Sequence of chain 1.A:
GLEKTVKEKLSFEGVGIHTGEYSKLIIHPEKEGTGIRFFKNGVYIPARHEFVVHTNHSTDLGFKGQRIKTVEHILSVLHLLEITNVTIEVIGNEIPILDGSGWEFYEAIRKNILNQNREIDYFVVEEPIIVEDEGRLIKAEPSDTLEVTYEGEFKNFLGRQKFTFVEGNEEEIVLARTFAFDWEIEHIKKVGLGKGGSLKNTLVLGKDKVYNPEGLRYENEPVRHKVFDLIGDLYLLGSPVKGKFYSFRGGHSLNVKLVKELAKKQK

Binding-site contacts:
Ligand atom C12 contacts residue ALA181 of chain 1.A at 3.8 Å (hydrophobic).
Ligand atom O04 contacts residue GLU73 of chain 1.A at 2.3 Å (salt-bridge).
Ligand atom C11 contacts residue ILE18 of chain 1.A at 3.8 Å (hydrophobic).
Ligand atom O04 contacts residue HIS253 of chain 1.A at 3.0 Å (h-bond).
Ligand atom N03 contacts residue GLU73 of chain 1.A at 3.0 Å (salt-bridge).
Ligand atom C05 contacts residue HIS58 of chain 1.A at 3.7 Å.
Ligand atom C02 contacts residue ASP230 of chain 1.A at 3.5 Å.
Ligand atom N03 contacts residue HIS58 of chain 1.A at 3.5 Å (h-bond).
Ligand atom O04 contacts residue ZN1 of chain 1.C at 2.2 Å.
Ligand atom O08 contacts residue HIS58 of chain 1.A at 3.1 Å (h-bond).
Ligand atom C10 contacts residue THR179 of chain 1.A at 3.3 Å.
Ligand atom C10 contacts residue PHE180 of chain 1.A at 3.8 Å (hydrophobic).
Ligand atom N03 contacts residue ZN1 of chain 1.C at 2.8 Å.
Ligand atom O01 contacts residue ASP230 of chain 1.A at 3.5 Å (salt-bridge).
Ligand atom C02 contacts residue ZN1 of chain 1.C at 2.8 Å.
Ligand atom C02 contacts residue THR179 of chain 1.A at 3.3 Å.
Ligand atom O01 contacts residue HIS226 of chain 1.A at 2.8 Å (h-bond).
Ligand atom C29 contacts residue PHE180 of chain 1.A at 3.6 Å (hydrophobic).
Ligand atom C28 contacts residue HIS253 of chain 1.A at 3.8 Å.
Ligand atom C29 contacts residue THR179 of chain 1.A at 3.5 Å.
Ligand atom C11 contacts residue THR203 of chain 1.A at 3.5 Å.
Ligand atom O01 contacts residue ZN1 of chain 1.C at 2.0 Å.
Ligand atom N03 contacts residue HIS253 of chain 1.A at 2.9 Å (h-bond).
Ligand atom C14 contacts residue GLY198 of chain 1.A at 3.7 Å.
Ligand atom C18 contacts residue SER199 of chain 1.A at 3.5 Å.
Ligand atom N06 contacts residue THR179 of chain 1.A at 2.8 Å (h-bond).
Ligand atom O04 contacts residue ASP230 of chain 1.A at 2.9 Å (salt-bridge).
Ligand atom O01 contacts residue THR179 of chain 1.A at 2.5 Å (h-bond).
Ligand atom C07 contacts residue THR179 of chain 1.A at 3.9 Å.
Ligand atom O08 contacts residue HIS19 of chain 1.A at 3.9 Å.
Ligand atom O04 contacts residue HIS74 of chain 1.A at 3.3 Å (h-bond).
Ligand atom N03 contacts residue ASP230 of chain 1.A at 3.4 Å (salt-bridge).
Ligand atom C27 contacts residue ASP230 of chain 1.A at 3.6 Å.
Ligand atom C16 contacts residue GLY198 of chain 1.A at 3.7 Å.
Ligand atom C24 contacts residue ALA181 of chain 1.A at 3.9 Å (hydrophobic).
Ligand atom C15 contacts residue GLY198 of chain 1.A at 3.6 Å.
Ligand atom C18 contacts residue LEU200 of chain 1.A at 3.8 Å (hydrophobic).
Ligand atom O01 contacts residue HIS74 of chain 1.A at 3.6 Å (h-bond).
Ligand atom C05 contacts residue THR179 of chain 1.A at 3.5 Å.
Ligand atom C19 contacts residue LEU200 of chain 1.A at 3.6 Å (hydrophobic).

A small-molecule ligand and the protein it binds are described below.
Small molecule (SMILES): CC[C@H](C)[C@H](NC(=O)c1ccc(C#CC#Cc2ccc(N)cc2)cc1)C(=O)NO